The protein below binds the small molecule below.
Small molecule (SMILES): OC[C@H]1O[C@H](O)[C@H](O)[C@@H](O)[C@@H]1O

Sequence of chain 1.B:
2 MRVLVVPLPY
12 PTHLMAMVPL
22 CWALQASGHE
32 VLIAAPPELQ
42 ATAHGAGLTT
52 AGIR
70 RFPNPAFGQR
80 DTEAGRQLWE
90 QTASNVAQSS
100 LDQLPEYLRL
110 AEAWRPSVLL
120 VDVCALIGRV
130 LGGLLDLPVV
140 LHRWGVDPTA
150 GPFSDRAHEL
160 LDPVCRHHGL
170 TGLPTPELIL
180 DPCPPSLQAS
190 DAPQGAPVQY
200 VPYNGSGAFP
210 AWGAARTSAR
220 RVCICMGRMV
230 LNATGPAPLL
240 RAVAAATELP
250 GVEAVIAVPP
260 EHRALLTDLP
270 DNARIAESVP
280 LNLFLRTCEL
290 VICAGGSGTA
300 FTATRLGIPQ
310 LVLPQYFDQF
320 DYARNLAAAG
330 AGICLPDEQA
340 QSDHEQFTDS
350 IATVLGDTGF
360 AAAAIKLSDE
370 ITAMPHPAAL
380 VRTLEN

Binding-site contacts:
Ligand atom O2 contacts residue GLN78 of chain 1.B at 3.2 Å (h-bond).
Ligand atom O2 contacts residue GLY77 of chain 1.B at 2.8 Å (h-bond).
Ligand atom C3 contacts residue GLN78 of chain 1.B at 4.3 Å.
Ligand atom C2 contacts residue GLN78 of chain 1.B at 4.4 Å.
Ligand atom O1 contacts residue GLY77 of chain 1.B at 4.3 Å.
Ligand atom C2 contacts residue GLY77 of chain 1.B at 3.8 Å.
Ligand atom O5 contacts residue ARG323 of chain 1.B at 4.4 Å.
Ligand atom C3 contacts residue ARG79 of chain 1.B at 3.8 Å.
Ligand atom O6 contacts residue SER189 of chain 1.B at 3.5 Å (h-bond).
Ligand atom C1 contacts residue ARG79 of chain 1.B at 3.3 Å.
Ligand atom O1 contacts residue ARG323 of chain 1.B at 4.0 Å.
Ligand atom O3 contacts residue ARG79 of chain 1.B at 3.3 Å (salt-bridge).
Ligand atom C3 contacts residue ASP80 of chain 1.B at 3.5 Å.
Ligand atom C2 contacts residue ARG79 of chain 1.B at 3.5 Å.
Ligand atom O1 contacts residue ARG79 of chain 1.B at 3.1 Å (salt-bridge).
Ligand atom O3 contacts residue ASP80 of chain 1.B at 2.8 Å (salt-bridge).
Ligand atom O2 contacts residue ARG79 of chain 1.B at 2.7 Å (salt-bridge).
Ligand atom O3 contacts residue GLN78 of chain 1.B at 4.0 Å.
Ligand atom O5 contacts residue ASP320 of chain 1.B at 3.9 Å.
Ligand atom C4 contacts residue ASP80 of chain 1.B at 4.3 Å.
Ligand atom O4 contacts residue ASP80 of chain 1.B at 3.9 Å.
Ligand atom C1 contacts residue GLY77 of chain 1.B at 4.5 Å.
Ligand atom O5 contacts residue ARG79 of chain 1.B at 4.3 Å.
Ligand atom O2 contacts residue ARG323 of chain 1.B at 4.4 Å.
Ligand atom C6 contacts residue SER189 of chain 1.B at 4.3 Å.
Ligand atom C1 contacts residue ASP320 of chain 1.B at 3.8 Å.
Ligand atom O1 contacts residue ASP320 of chain 1.B at 2.6 Å (salt-bridge).
Ligand atom C3 contacts residue GLY77 of chain 1.B at 4.0 Å.